Sequence of chain 1.A:
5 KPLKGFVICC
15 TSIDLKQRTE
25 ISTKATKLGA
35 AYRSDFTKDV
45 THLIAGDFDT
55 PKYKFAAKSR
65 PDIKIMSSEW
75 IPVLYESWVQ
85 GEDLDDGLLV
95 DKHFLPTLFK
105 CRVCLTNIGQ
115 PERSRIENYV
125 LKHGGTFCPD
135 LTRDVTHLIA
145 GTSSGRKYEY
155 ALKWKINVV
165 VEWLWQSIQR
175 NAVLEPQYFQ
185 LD

The small molecule below binds the protein below.
Small molecule (SMILES): CSCC[C@H](NC(=O)[C@@H](NC(=O)CN)C(C)C)C(=O)N[C@H](C(=O)N[C@H](C(=O)N1CCC[C@H]1C(=O)N[C@@H](CC(N)=O)C(=O)N[C@H](C(=O)N1CCC[C@H]1C=O)[C@@H](C)OP(=O)(O)O)C(C)C)[C@@H](C)O

Binding-site contacts:
Ligand atom C contacts residue LEU135 of chain 1.A at 3.5 Å (hydrophobic).
Ligand atom O contacts residue TRP158 of chain 1.A at 3.8 Å.
Ligand atom O contacts residue ARG137 of chain 1.A at 2.9 Å (salt-bridge).
Ligand atom P contacts residue THR110 of chain 1.A at 3.6 Å.
Ligand atom O contacts residue ARG137 of chain 1.A at 3.7 Å.
Ligand atom CG contacts residue PRO133 of chain 1.A at 3.5 Å (hydrophobic).
Ligand atom O contacts residue LYS151 of chain 1.A at 3.9 Å.
Ligand atom OD1 contacts residue ARG117 of chain 1.A at 3.1 Å (salt-bridge).
Ligand atom O1P contacts residue ARG117 of chain 1.A at 2.7 Å (salt-bridge).
Ligand atom O2P contacts residue ARG117 of chain 1.A at 2.3 Å (salt-bridge).
Ligand atom CG1 contacts residue LYS151 of chain 1.A at 3.7 Å.
Ligand atom C contacts residue LEU135 of chain 1.A at 3.9 Å (hydrophobic).
Ligand atom CA contacts residue PRO133 of chain 1.A at 3.2 Å (hydrophobic).
Ligand atom C contacts residue ASP134 of chain 1.A at 3.6 Å.
Ligand atom CA contacts residue ASP134 of chain 1.A at 3.8 Å.
Ligand atom N contacts residue LEU135 of chain 1.A at 2.9 Å (h-bond).
Ligand atom N contacts residue PRO133 of chain 1.A at 3.5 Å (h-bond).
Ligand atom O3P contacts residue LYS151 of chain 1.A at 3.2 Å.
Ligand atom O contacts residue LEU135 of chain 1.A at 2.8 Å (h-bond).
Ligand atom O contacts residue ASP134 of chain 1.A at 3.3 Å.
Ligand atom CA contacts residue ARG137 of chain 1.A at 3.9 Å.
Ligand atom CB contacts residue PRO133 of chain 1.A at 3.2 Å (hydrophobic).
Ligand atom O1P contacts residue LEU109 of chain 1.A at 3.7 Å.
Ligand atom OD1 contacts residue PRO133 of chain 1.A at 3.4 Å (h-bond).
Ligand atom CA contacts residue LEU135 of chain 1.A at 3.1 Å (hydrophobic).
Ligand atom CA contacts residue ASP134 of chain 1.A at 3.5 Å.
Ligand atom P contacts residue ARG117 of chain 1.A at 3.3 Å.
Ligand atom O2P contacts residue THR110 of chain 1.A at 3.5 Å (h-bond).
Ligand atom OD1 contacts residue LYS151 of chain 1.A at 3.5 Å (salt-bridge).
Ligand atom O1P contacts residue LYS151 of chain 1.A at 2.8 Å (salt-bridge).
Ligand atom CB contacts residue ASP134 of chain 1.A at 3.6 Å.
Ligand atom P contacts residue LYS151 of chain 1.A at 3.9 Å.
Ligand atom N contacts residue ASP134 of chain 1.A at 2.8 Å (salt-bridge).
Ligand atom O2P contacts residue ASN111 of chain 1.A at 2.9 Å (h-bond).
Ligand atom CG1 contacts residue ARG150 of chain 1.A at 3.6 Å.
Ligand atom O3P contacts residue THR110 of chain 1.A at 2.5 Å (h-bond).
Ligand atom CA contacts residue LYS151 of chain 1.A at 3.8 Å.
Ligand atom CB contacts residue LEU135 of chain 1.A at 3.4 Å (hydrophobic).
Ligand atom CB contacts residue LEU135 of chain 1.A at 3.9 Å (hydrophobic).
Ligand atom CG2 contacts residue TYR154 of chain 1.A at 3.5 Å (hydrophobic).